Sequence of chain 1.A:
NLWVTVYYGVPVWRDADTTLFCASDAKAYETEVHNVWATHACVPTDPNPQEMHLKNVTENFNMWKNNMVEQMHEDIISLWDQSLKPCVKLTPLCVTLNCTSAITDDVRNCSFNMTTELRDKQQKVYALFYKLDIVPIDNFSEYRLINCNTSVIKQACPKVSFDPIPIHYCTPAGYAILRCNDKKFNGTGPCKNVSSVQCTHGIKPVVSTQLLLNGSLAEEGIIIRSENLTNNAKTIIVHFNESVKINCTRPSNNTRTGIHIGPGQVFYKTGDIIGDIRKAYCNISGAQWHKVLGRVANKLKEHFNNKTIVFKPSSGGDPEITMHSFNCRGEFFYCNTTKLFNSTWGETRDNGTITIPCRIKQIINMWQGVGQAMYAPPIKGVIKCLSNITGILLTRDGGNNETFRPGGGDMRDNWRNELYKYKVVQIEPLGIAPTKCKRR

This small molecule binds to this protein.
Small molecule (SMILES): CC(=O)N[C@@H]1[C@@H](O)[C@H](O)[C@@H](CO)O[C@H]1O

Binding-site contacts:
Ligand atom O5 contacts residue ASN221 of chain 1.A at 2.3 Å (h-bond).
Ligand atom C3 contacts residue ASN221 of chain 1.A at 3.8 Å.
Ligand atom O5 contacts residue HIS56 of chain 1.A at 4.2 Å.
Ligand atom C2 contacts residue ASN221 of chain 1.A at 2.4 Å.
Ligand atom O6 contacts residue ASN221 of chain 1.A at 4.4 Å.
Ligand atom C5 contacts residue ASN221 of chain 1.A at 3.6 Å.
Ligand atom O5 contacts residue ASN209 of chain 1.A at 4.2 Å.
Ligand atom O7 contacts residue ASN221 of chain 1.A at 4.3 Å.
Ligand atom C1 contacts residue ASN209 of chain 1.A at 4.3 Å.
Ligand atom C1 contacts residue ASN221 of chain 1.A at 1.5 Å.
Ligand atom C7 contacts residue ASN221 of chain 1.A at 3.9 Å.
Ligand atom C3 contacts residue HIS56 of chain 1.A at 4.5 Å.
Ligand atom N2 contacts residue ASN221 of chain 1.A at 2.9 Å (h-bond).
Ligand atom C4 contacts residue ASN221 of chain 1.A at 4.2 Å.
Ligand atom C5 contacts residue HIS56 of chain 1.A at 4.1 Å.
Ligand atom C1 contacts residue HIS56 of chain 1.A at 3.8 Å.